Binding-site contacts:
Ligand atom C6 contacts residue PRO137 of chain 1.GA at 3.9 Å (hydrophobic).
Ligand atom CD1 contacts residue ILE157 of chain 1.GA at 3.8 Å (hydrophobic).
Ligand atom C5 contacts residue HIS135 of chain 1.GA at 3.6 Å.
Ligand atom CG contacts residue MET160 of chain 1.GA at 3.7 Å (hydrophobic).
Ligand atom CD2 contacts residue SER138 of chain 1.GA at 3.4 Å.
Ligand atom CG contacts residue SER138 of chain 1.GA at 3.3 Å.
Ligand atom CD1 contacts residue GLN47 of chain 1.GA at 3.8 Å.
Ligand atom C3 contacts residue GLY81 of chain 1.GA at 4.0 Å.
Ligand atom C contacts residue SER138 of chain 1.GA at 3.5 Å.
Ligand atom O1 contacts residue HIS135 of chain 1.GA at 3.4 Å (h-bond).
Ligand atom O contacts residue PHE83 of chain 1.GA at 3.3 Å (h-bond).
Ligand atom C5 contacts residue SER110 of chain 1.GA at 3.9 Å.
Ligand atom CD2 contacts residue GLN47 of chain 1.GA at 3.6 Å.
Ligand atom CG contacts residue GLN47 of chain 1.GA at 4.1 Å.
Ligand atom C3 contacts residue PHE83 of chain 1.GA at 3.7 Å (hydrophobic).
Ligand atom C4 contacts residue MET164 of chain 1.GA at 3.8 Å (hydrophobic).
Ligand atom C contacts residue SER110 of chain 1.GA at 3.8 Å.
Ligand atom C1 contacts residue GLY81 of chain 1.GA at 3.7 Å.
Ligand atom CD1 contacts residue MET160 of chain 1.GA at 3.6 Å (hydrophobic).
Ligand atom N contacts residue GLY81 of chain 1.GA at 3.4 Å (h-bond).
Ligand atom C2 contacts residue GLY81 of chain 1.GA at 3.2 Å.
Ligand atom C5 contacts residue MET164 of chain 1.GA at 3.7 Å (hydrophobic).
Ligand atom CD2 contacts residue MET160 of chain 1.GA at 3.5 Å (hydrophobic).
Ligand atom C2 contacts residue PHE83 of chain 1.GA at 4.0 Å (hydrophobic).
Ligand atom C6 contacts residue SER110 of chain 1.GA at 3.3 Å.
Ligand atom CB contacts residue MET160 of chain 1.GA at 3.7 Å (hydrophobic).
Ligand atom O contacts residue GLY82 of chain 1.GA at 3.2 Å.
Ligand atom OXT contacts residue LEU139 of chain 1.GA at 3.2 Å.
Ligand atom CB contacts residue SER138 of chain 1.GA at 3.8 Å.
Ligand atom CA contacts residue SER138 of chain 1.GA at 3.1 Å.
Ligand atom C contacts residue LEU139 of chain 1.GA at 3.8 Å (hydrophobic).
Ligand atom C1 contacts residue SER110 of chain 1.GA at 3.6 Å.
Ligand atom O1 contacts residue SER110 of chain 1.GA at 3.3 Å (h-bond).
Ligand atom N contacts residue SER138 of chain 1.GA at 3.0 Å (h-bond).
Ligand atom O contacts residue GLY81 of chain 1.GA at 4.0 Å.
Ligand atom CD2 contacts residue PRO137 of chain 1.GA at 3.4 Å (hydrophobic).
Ligand atom C3 contacts residue ALA111 of chain 1.GA at 3.9 Å (hydrophobic).
Ligand atom C6 contacts residue HIS135 of chain 1.GA at 3.8 Å.
Ligand atom C4 contacts residue ALA111 of chain 1.GA at 4.0 Å (hydrophobic).
Ligand atom C contacts residue GLY81 of chain 1.GA at 3.7 Å.

Sequence of chain 1.GA:
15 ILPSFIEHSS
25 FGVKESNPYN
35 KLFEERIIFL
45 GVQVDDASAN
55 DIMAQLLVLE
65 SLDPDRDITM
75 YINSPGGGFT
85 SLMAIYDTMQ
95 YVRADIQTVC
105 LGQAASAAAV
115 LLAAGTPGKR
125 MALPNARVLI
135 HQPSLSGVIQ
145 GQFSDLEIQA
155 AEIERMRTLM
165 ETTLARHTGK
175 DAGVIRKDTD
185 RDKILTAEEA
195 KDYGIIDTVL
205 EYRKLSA

A protein and the small-molecule ligand that binds it are described below.
Small molecule (SMILES): CC(C)C[C@H](NC(=O)[C@H](CC(C)C)NC(=O)c1ccccc1)C(=O)O